Sequence of chain 42.A:
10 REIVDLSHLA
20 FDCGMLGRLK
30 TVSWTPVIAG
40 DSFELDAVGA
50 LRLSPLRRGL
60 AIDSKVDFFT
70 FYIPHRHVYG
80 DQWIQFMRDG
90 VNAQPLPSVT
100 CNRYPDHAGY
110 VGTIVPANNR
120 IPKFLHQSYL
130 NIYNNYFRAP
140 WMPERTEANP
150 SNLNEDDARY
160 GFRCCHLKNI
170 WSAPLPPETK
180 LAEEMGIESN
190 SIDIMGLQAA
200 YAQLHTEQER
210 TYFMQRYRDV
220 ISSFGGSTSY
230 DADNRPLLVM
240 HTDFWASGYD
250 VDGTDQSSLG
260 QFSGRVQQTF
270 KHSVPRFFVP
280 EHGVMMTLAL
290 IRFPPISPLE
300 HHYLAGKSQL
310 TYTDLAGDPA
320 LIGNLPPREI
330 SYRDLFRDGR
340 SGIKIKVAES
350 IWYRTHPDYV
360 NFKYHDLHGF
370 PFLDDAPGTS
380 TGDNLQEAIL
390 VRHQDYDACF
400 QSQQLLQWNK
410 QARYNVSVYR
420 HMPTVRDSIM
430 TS

Sequence of chain 41.C:
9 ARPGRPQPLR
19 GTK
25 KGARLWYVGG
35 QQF

This protein binds this small molecule.
Small molecule (SMILES): Nc1ccn([C@H]2C[C@H](O)[C@@H](COP(=O)(O)O)O2)c(=O)n1

Binding-site contacts:
Ligand atom O5' contacts residue ARG412 of chain 42.A at 3.1 Å (salt-bridge).
Ligand atom O3' contacts residue ARG412 of chain 42.A at 4.3 Å.
Ligand atom C5' contacts residue ASN414 of chain 42.A at 3.3 Å.
Ligand atom O4' contacts residue ASN414 of chain 42.A at 2.9 Å (h-bond).
Ligand atom OP2 contacts residue ARG412 of chain 42.A at 1.4 Å (salt-bridge).
Ligand atom P contacts residue ARG412 of chain 42.A at 2.7 Å.
Ligand atom C4' contacts residue ARG412 of chain 42.A at 4.3 Å.
Ligand atom C2' contacts residue VAL47 of chain 42.A at 4.3 Å (hydrophobic).
Ligand atom C4' contacts residue ASN414 of chain 42.A at 3.0 Å.
Ligand atom OP1 contacts residue LYS21 of chain 41.C at 3.9 Å.
Ligand atom C3' contacts residue VAL47 of chain 42.A at 4.0 Å (hydrophobic).
Ligand atom C1' contacts residue ASN414 of chain 42.A at 4.1 Å.
Ligand atom C5' contacts residue ARG412 of chain 42.A at 3.0 Å.
Ligand atom OP1 contacts residue ARG412 of chain 42.A at 3.8 Å.
Ligand atom P contacts residue LYS21 of chain 41.C at 3.4 Å.
Ligand atom OP1 contacts residue ARG18 of chain 41.C at 4.0 Å.
Ligand atom C4' contacts residue VAL47 of chain 42.A at 4.1 Å (hydrophobic).
Ligand atom C3' contacts residue ASN414 of chain 42.A at 4.5 Å.
Ligand atom OP2 contacts residue ARG18 of chain 41.C at 3.7 Å.
Ligand atom OP2 contacts residue LYS21 of chain 41.C at 2.7 Å (salt-bridge).
Ligand atom O3' contacts residue VAL47 of chain 42.A at 3.1 Å.